Binding-site contacts:
Ligand atom OH3 contacts residue ARG113 of chain 2.A at 3.0 Å (salt-bridge).
Ligand atom OH3 contacts residue LLH1 of chain 2.R at 1.1 Å (h-bond).
Ligand atom C1 contacts residue LLH1 of chain 2.R at 0.1 Å.
Ligand atom OH2 contacts residue HIS232 of chain 2.B at 3.1 Å (h-bond).
Ligand atom OH5 contacts residue LLH1 of chain 2.R at 0.2 Å (h-bond).
Ligand atom OH6 contacts residue GLU255 of chain 2.B at 3.2 Å (salt-bridge).
Ligand atom OH6 contacts residue LYS192 of chain 2.B at 2.8 Å (salt-bridge).
Ligand atom OH6 contacts residue GLU281 of chain 2.B at 3.3 Å (salt-bridge).
Ligand atom OH5 contacts residue ASP229 of chain 2.B at 2.8 Å (salt-bridge).
Ligand atom C4 contacts residue HIS332 of chain 2.B at 3.4 Å.
Ligand atom C5 contacts residue MG1 of chain 2.O at 3.0 Å.
Ligand atom OH6 contacts residue ARG303 of chain 2.B at 3.0 Å (salt-bridge).
Ligand atom O1A contacts residue ARG113 of chain 2.A at 3.4 Å (salt-bridge).
Ligand atom O1B contacts residue LLH1 of chain 2.R at 0.1 Å (h-bond).
Ligand atom N6 contacts residue HIS332 of chain 2.B at 3.2 Å.
Ligand atom OH2 contacts residue LLH1 of chain 2.R at 0.4 Å (h-bond).
Ligand atom OH6 contacts residue GLU352 of chain 2.B at 2.9 Å (salt-bridge).
Ligand atom C5 contacts residue GLU281 of chain 2.B at 3.4 Å.
Ligand atom OH5 contacts residue MG1 of chain 2.O at 2.0 Å.
Ligand atom N6 contacts residue MG1 of chain 2.O at 3.1 Å.
Ligand atom C5 contacts residue HIS194 of chain 2.B at 3.5 Å.
Ligand atom C4 contacts residue LLH1 of chain 2.R at 1.0 Å.
Ligand atom O1B contacts residue HIS47 of chain 2.B at 2.8 Å (h-bond).
Ligand atom C3 contacts residue LLH1 of chain 2.R at 0.4 Å.
Ligand atom N6 contacts residue GLU352 of chain 2.B at 3.0 Å (salt-bridge).
Ligand atom O1A contacts residue LLH1 of chain 2.R at 0.3 Å (h-bond).
Ligand atom C2 contacts residue LLH1 of chain 2.R at 0.3 Å.
Ligand atom OH5 contacts residue GLU281 of chain 2.B at 3.0 Å (salt-bridge).
Ligand atom OH2 contacts residue HIS194 of chain 2.B at 3.2 Å.
Ligand atom C5 contacts residue HIS332 of chain 2.B at 3.5 Å.
Ligand atom OH6 contacts residue LLH1 of chain 2.R at 0.6 Å (h-bond).
Ligand atom C1 contacts residue HIS47 of chain 2.B at 3.3 Å.
Ligand atom OH6 contacts residue MG1 of chain 2.O at 2.5 Å.
Ligand atom N6 contacts residue LLH1 of chain 2.R at 0.7 Å (h-bond).
Ligand atom OH4 contacts residue HIS194 of chain 2.B at 3.4 Å (h-bond).
Ligand atom OH4 contacts residue LLH1 of chain 2.R at 0.8 Å.
Ligand atom O1A contacts residue HIS47 of chain 2.B at 3.0 Å (h-bond).
Ligand atom OH6 contacts residue ASP229 of chain 2.B at 3.2 Å (salt-bridge).
Ligand atom C5 contacts residue LLH1 of chain 2.R at 0.5 Å.
Ligand atom O1A contacts residue HIS232 of chain 2.B at 2.7 Å (h-bond).

This protein binds this small molecule.
Small molecule (SMILES): O=C(NO)[C@@H](O)[C@H](O)[C@@H](O)C(=O)[O-]

Sequence of chain 2.B:
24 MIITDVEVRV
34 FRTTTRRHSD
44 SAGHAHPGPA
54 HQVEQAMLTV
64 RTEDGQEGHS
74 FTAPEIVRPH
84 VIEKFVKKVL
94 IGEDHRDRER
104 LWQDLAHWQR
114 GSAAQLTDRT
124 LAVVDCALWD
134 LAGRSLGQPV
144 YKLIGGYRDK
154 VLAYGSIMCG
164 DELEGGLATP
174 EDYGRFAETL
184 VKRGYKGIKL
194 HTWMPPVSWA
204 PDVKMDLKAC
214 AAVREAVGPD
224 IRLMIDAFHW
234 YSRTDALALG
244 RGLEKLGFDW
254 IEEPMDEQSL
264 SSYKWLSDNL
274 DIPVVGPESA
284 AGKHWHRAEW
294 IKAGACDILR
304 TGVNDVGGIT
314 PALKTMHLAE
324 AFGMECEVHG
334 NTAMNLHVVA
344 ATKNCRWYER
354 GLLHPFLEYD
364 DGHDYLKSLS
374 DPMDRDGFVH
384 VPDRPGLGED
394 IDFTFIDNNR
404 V

Sequence of chain 2.A:
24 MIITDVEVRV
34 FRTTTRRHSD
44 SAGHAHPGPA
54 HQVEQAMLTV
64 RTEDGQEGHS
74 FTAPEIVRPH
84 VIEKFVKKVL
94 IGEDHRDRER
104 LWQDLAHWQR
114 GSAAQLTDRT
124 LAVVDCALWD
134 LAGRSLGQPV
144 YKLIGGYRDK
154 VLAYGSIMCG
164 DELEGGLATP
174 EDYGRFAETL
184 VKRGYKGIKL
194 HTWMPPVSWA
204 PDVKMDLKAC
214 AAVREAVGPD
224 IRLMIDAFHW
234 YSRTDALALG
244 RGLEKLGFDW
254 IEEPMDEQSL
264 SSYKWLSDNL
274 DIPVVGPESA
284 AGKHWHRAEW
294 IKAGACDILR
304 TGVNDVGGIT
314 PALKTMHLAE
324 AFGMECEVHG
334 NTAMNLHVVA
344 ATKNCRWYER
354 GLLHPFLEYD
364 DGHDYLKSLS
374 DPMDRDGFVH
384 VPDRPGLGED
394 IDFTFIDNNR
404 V